Binding-site contacts:
Ligand atom C13 contacts residue MET109 of chain 47.B at 3.4 Å (hydrophobic).
Ligand atom O2 contacts residue VAL173 of chain 47.B at 3.4 Å.
Ligand atom C2 contacts residue PHE214 of chain 47.B at 3.6 Å (hydrophobic).
Ligand atom C3 contacts residue MET109 of chain 47.B at 3.7 Å (hydrophobic).
Ligand atom C13 contacts residue PHE111 of chain 47.B at 3.7 Å (hydrophobic).
Ligand atom C16 contacts residue TYR136 of chain 47.B at 3.8 Å (hydrophobic).
Ligand atom O3 contacts residue PHE107 of chain 47.B at 3.6 Å.
Ligand atom C16 contacts residue ALA24 of chain 46.E at 3.8 Å (hydrophobic).
Ligand atom O1 contacts residue PHE214 of chain 47.B at 3.8 Å.
Ligand atom C13 contacts residue ILE87 of chain 47.B at 3.7 Å (hydrophobic).
Ligand atom CL2 contacts residue TYR136 of chain 47.B at 3.6 Å.
Ligand atom C6 contacts residue TYR89 of chain 47.B at 3.7 Å (hydrophobic).
Ligand atom C12 contacts residue ILE87 of chain 47.B at 3.8 Å (hydrophobic).
Ligand atom C8 contacts residue MET109 of chain 47.B at 3.4 Å (hydrophobic).
Ligand atom C7 contacts residue PHE214 of chain 47.B at 3.5 Å (hydrophobic).
Ligand atom C4 contacts residue MET109 of chain 47.B at 3.8 Å (hydrophobic).
Ligand atom C20 contacts residue LEU217 of chain 47.B at 3.8 Å (hydrophobic).
Ligand atom C1 contacts residue TYR182 of chain 47.B at 3.8 Å (hydrophobic).
Ligand atom CL3 contacts residue PHE111 of chain 47.B at 3.8 Å.
Ligand atom C21 contacts residue SER105 of chain 47.B at 3.8 Å.
Ligand atom C19 contacts residue LEU217 of chain 47.B at 3.8 Å (hydrophobic).
Ligand atom C17 contacts residue TYR136 of chain 47.B at 3.7 Å (hydrophobic).
Ligand atom C11 contacts residue ILE87 of chain 47.B at 3.8 Å (hydrophobic).
Ligand atom C9 contacts residue PHE214 of chain 47.B at 3.7 Å (hydrophobic).
Ligand atom O1 contacts residue MET109 of chain 47.B at 3.7 Å.
Ligand atom C21 contacts residue HIS184 of chain 47.B at 3.6 Å.
Ligand atom O3 contacts residue TYR89 of chain 47.B at 3.6 Å.
Ligand atom C5 contacts residue TYR89 of chain 47.B at 3.5 Å (hydrophobic).
Ligand atom CL2 contacts residue ALA24 of chain 46.E at 3.5 Å.
Ligand atom C21 contacts residue TYR182 of chain 47.B at 3.8 Å (hydrophobic).
Ligand atom C20 contacts residue ILE171 of chain 47.B at 3.8 Å (hydrophobic).
Ligand atom C9 contacts residue VAL176 of chain 47.B at 3.6 Å (hydrophobic).
Ligand atom C7 contacts residue MET109 of chain 47.B at 3.3 Å (hydrophobic).
Ligand atom O1 contacts residue ILE87 of chain 47.B at 3.7 Å.
Ligand atom C12 contacts residue PHE111 of chain 47.B at 3.8 Å (hydrophobic).
Ligand atom C17 contacts residue ALA24 of chain 46.E at 3.7 Å (hydrophobic).
Ligand atom C10 contacts residue TYR136 of chain 47.B at 3.5 Å (hydrophobic).
Ligand atom CL3 contacts residue LEU217 of chain 47.B at 3.8 Å.
Ligand atom C14 contacts residue TYR136 of chain 47.B at 3.5 Å (hydrophobic).
Ligand atom CL2 contacts residue ILE25 of chain 46.E at 3.4 Å.

The protein below binds the small molecule below.
Small molecule (SMILES): COc1ccc(OCc2ccc(COc3c(Cl)cccc3Cl)cc2)c(Cl)c1

Sequence of chain 46.E:
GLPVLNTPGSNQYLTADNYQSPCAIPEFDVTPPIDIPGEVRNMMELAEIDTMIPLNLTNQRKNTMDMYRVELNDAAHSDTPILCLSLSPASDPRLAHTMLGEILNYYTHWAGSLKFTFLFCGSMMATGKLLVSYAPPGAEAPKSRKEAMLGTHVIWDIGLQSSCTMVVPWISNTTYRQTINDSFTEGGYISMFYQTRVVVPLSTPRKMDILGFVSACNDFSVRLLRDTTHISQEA

Sequence of chain 47.B:
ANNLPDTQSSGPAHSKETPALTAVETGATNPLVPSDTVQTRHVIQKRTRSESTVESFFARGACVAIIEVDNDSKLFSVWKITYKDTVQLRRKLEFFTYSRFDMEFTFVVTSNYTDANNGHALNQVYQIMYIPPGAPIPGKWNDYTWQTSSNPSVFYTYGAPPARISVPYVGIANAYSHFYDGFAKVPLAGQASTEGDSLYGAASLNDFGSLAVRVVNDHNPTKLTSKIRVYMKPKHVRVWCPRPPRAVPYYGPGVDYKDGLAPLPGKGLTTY